A protein and the small-molecule ligand that binds it are described below.
Small molecule (SMILES): CC(=O)N[C@H]1[C@H](O[C@H]2[C@H](O)[C@@H](NC(C)=O)CO[C@@H]2CO)O[C@H](CO)[C@@H](O)[C@@H]1O

Sequence of chain 2.A:
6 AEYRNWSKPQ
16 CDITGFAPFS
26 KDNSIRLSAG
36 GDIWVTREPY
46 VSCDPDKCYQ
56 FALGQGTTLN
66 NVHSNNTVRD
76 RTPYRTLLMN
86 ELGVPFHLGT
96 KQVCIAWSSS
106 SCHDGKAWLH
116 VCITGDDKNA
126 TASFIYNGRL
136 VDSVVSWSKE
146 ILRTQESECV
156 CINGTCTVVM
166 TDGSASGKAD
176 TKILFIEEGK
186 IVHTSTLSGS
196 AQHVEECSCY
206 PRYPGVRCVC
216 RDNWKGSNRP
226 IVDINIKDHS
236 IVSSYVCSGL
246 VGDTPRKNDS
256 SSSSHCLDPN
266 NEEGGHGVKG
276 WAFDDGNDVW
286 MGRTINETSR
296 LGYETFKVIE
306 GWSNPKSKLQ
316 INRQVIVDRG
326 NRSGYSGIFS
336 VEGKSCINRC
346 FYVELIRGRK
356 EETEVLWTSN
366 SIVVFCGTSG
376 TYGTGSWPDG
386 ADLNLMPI

Binding-site contacts:
Ligand atom C6 contacts residue ASN71 of chain 2.A at 3.9 Å.
Ligand atom C4 contacts residue ASN70 of chain 2.A at 4.3 Å.
Ligand atom O6 contacts residue ASN71 of chain 2.A at 4.1 Å.
Ligand atom C3 contacts residue ASN70 of chain 2.A at 3.9 Å.
Ligand atom C7 contacts residue LEU361 of chain 2.A at 4.3 Å (hydrophobic).
Ligand atom C2 contacts residue ASN70 of chain 2.A at 2.5 Å.
Ligand atom C8 contacts residue LEU361 of chain 2.A at 3.9 Å (hydrophobic).
Ligand atom O5 contacts residue ASN70 of chain 2.A at 2.4 Å (h-bond).
Ligand atom N2 contacts residue LEU361 of chain 2.A at 4.3 Å.
Ligand atom C7 contacts residue ASN70 of chain 2.A at 3.3 Å.
Ligand atom C1 contacts residue ASN70 of chain 2.A at 1.4 Å.
Ligand atom N2 contacts residue ASN70 of chain 2.A at 3.0 Å (h-bond).
Ligand atom C5 contacts residue ASN70 of chain 2.A at 3.6 Å.
Ligand atom O7 contacts residue ASN70 of chain 2.A at 3.2 Å (h-bond).